Sequence of chain 1.B:
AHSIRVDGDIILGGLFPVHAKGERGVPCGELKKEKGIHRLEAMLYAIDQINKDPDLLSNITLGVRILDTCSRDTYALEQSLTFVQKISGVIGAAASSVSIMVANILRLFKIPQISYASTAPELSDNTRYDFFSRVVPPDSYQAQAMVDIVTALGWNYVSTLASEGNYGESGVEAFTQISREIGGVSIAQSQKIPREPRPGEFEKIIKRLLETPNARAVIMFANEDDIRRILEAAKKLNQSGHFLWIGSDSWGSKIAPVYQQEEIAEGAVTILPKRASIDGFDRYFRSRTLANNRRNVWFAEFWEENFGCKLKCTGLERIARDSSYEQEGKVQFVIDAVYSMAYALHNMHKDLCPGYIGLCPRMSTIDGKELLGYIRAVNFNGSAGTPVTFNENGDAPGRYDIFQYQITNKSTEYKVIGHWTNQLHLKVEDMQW

Binding-site contacts:
Ligand atom O7 contacts residue ILE392 of chain 1.B at 4.2 Å.
Ligand atom C2 contacts residue ASN59 of chain 1.B at 2.4 Å.
Ligand atom C7 contacts residue ASN59 of chain 1.B at 3.6 Å.
Ligand atom C1 contacts residue ASN59 of chain 1.B at 1.4 Å.
Ligand atom C4 contacts residue ASN59 of chain 1.B at 4.2 Å.
Ligand atom C3 contacts residue ASN59 of chain 1.B at 3.7 Å.
Ligand atom O7 contacts residue ASN59 of chain 1.B at 3.9 Å.
Ligand atom C5 contacts residue ASN59 of chain 1.B at 3.6 Å.
Ligand atom N2 contacts residue ASN59 of chain 1.B at 2.8 Å (h-bond).
Ligand atom O5 contacts residue ASN59 of chain 1.B at 2.4 Å (h-bond).

A small-molecule ligand and the protein it binds are described below.
Small molecule (SMILES): CC(=O)N[C@@H]1[C@@H](O)[C@H](O)[C@@H](CO)O[C@H]1O